Sequence of chain 1.B:
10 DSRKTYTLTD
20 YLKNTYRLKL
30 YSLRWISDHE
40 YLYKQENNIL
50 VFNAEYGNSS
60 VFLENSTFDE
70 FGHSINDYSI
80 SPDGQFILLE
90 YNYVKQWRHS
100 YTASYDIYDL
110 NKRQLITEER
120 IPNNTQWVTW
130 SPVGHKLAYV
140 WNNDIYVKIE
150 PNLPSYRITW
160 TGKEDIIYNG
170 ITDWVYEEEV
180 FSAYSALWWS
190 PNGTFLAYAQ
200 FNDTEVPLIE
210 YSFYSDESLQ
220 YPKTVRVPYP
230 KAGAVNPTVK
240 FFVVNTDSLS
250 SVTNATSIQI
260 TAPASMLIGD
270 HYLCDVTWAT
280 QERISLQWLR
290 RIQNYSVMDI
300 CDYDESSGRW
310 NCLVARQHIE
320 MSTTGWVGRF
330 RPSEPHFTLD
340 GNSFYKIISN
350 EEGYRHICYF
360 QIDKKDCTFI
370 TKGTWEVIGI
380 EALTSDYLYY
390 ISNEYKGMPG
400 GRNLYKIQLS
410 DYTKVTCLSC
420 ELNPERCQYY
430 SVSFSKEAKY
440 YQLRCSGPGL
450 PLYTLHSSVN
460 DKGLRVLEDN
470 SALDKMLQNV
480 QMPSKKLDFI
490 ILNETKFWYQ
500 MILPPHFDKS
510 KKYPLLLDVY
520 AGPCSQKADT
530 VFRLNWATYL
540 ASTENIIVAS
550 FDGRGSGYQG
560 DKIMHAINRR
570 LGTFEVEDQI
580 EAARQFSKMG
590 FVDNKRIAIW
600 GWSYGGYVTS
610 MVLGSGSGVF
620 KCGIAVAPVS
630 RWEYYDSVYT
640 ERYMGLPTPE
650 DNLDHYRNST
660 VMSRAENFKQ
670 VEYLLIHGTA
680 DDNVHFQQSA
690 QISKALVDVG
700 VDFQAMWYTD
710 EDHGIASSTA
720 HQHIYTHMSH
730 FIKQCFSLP

Binding-site contacts:
Ligand atom C8 contacts residue PHE51 of chain 1.B at 4.5 Å (hydrophobic).
Ligand atom N2 contacts residue ASN57 of chain 1.B at 2.8 Å (h-bond).
Ligand atom C8 contacts residue SER58 of chain 1.B at 4.3 Å.
Ligand atom C8 contacts residue ASN57 of chain 1.B at 4.2 Å.
Ligand atom C1 contacts residue ASN52 of chain 1.B at 4.3 Å.
Ligand atom O5 contacts residue ASN57 of chain 1.B at 2.3 Å (h-bond).
Ligand atom O7 contacts residue SER59 of chain 1.B at 2.8 Å (h-bond).
Ligand atom C8 contacts residue GLU39 of chain 1.B at 3.7 Å.
Ligand atom O3 contacts residue TYR55 of chain 1.B at 3.6 Å.
Ligand atom C8 contacts residue SER59 of chain 1.B at 4.1 Å.
Ligand atom C2 contacts residue ASN57 of chain 1.B at 2.3 Å.
Ligand atom C4 contacts residue ASN57 of chain 1.B at 4.1 Å.
Ligand atom C1 contacts residue ASN57 of chain 1.B at 1.4 Å.
Ligand atom C5 contacts residue ASN57 of chain 1.B at 3.6 Å.
Ligand atom C8 contacts residue ASN52 of chain 1.B at 4.2 Å.
Ligand atom C3 contacts residue TYR55 of chain 1.B at 4.5 Å (hydrophobic).
Ligand atom O2 contacts residue TYR55 of chain 1.B at 4.3 Å.
Ligand atom C7 contacts residue SER59 of chain 1.B at 3.7 Å.
Ligand atom C7 contacts residue SER58 of chain 1.B at 4.1 Å.
Ligand atom N2 contacts residue ASN52 of chain 1.B at 4.0 Å.
Ligand atom C7 contacts residue ASN57 of chain 1.B at 3.2 Å.
Ligand atom O7 contacts residue SER58 of chain 1.B at 3.2 Å (h-bond).
Ligand atom C8 contacts residue VAL50 of chain 1.B at 3.5 Å (hydrophobic).
Ligand atom C2 contacts residue TYR55 of chain 1.B at 4.1 Å (hydrophobic).
Ligand atom O4 contacts residue TYR55 of chain 1.B at 3.5 Å.
Ligand atom O7 contacts residue ASN57 of chain 1.B at 3.2 Å (h-bond).
Ligand atom C3 contacts residue ASN57 of chain 1.B at 3.6 Å.

This protein binds this small molecule.
Small molecule (SMILES): CC(=O)N[C@H]1CO[C@H](CO[C@H]2O[C@@H](C)[C@@H](O)[C@@H](O)[C@@H]2O)[C@@H](O)[C@@H]1O